Sequence of chain 1.N:
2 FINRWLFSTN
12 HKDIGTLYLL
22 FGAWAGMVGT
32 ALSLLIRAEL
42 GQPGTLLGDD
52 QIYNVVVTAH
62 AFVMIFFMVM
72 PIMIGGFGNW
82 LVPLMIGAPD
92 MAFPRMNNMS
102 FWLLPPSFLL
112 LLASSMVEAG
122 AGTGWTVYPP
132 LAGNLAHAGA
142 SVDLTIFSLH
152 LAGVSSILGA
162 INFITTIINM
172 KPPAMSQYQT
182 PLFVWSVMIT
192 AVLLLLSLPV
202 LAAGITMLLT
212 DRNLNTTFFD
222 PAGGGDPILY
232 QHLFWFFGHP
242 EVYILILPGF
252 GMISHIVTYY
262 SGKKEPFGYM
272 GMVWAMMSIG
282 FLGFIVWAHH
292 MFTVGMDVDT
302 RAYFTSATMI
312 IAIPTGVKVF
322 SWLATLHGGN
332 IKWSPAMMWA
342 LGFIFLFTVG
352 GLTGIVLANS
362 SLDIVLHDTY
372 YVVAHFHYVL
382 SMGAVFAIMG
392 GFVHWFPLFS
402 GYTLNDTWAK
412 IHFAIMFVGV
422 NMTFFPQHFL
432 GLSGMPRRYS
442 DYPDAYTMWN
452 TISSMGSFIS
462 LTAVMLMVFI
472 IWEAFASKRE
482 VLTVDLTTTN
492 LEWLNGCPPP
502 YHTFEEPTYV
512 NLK

This protein binds this small molecule.
Small molecule (SMILES): C[C@H](CCC(=O)O)[C@H]1CC[C@H]2[C@@H]3[C@H](O)C[C@@H]4C[C@H](O)CC[C@]4(C)[C@H]3C[C@H](O)[C@]12C

Binding-site contacts:
Ligand atom C8 contacts residue TRP275 of chain 1.N at 4.3 Å (hydrophobic).
Ligand atom C3 contacts residue THR66 of chain 1.O at 3.6 Å.
Ligand atom C6 contacts residue THR66 of chain 1.O at 4.1 Å.
Ligand atom O7 contacts residue EDO1 of chain 1.TB at 4.1 Å.
Ligand atom C6 contacts residue GLU62 of chain 1.O at 4.1 Å.
Ligand atom O7 contacts residue GLU62 of chain 1.O at 2.8 Å (salt-bridge).
Ligand atom O26 contacts residue MET271 of chain 1.N at 4.0 Å.
Ligand atom C15 contacts residue MET271 of chain 1.N at 3.8 Å (hydrophobic).
Ligand atom O3 contacts residue GLU62 of chain 1.O at 3.9 Å.
Ligand atom C23 contacts residue EDO1 of chain 1.TB at 4.5 Å.
Ligand atom C15 contacts residue TRP275 of chain 1.N at 3.8 Å (hydrophobic).
Ligand atom C17 contacts residue EDO1 of chain 1.TB at 4.2 Å.
Ligand atom C7 contacts residue TRP275 of chain 1.N at 4.0 Å (hydrophobic).
Ligand atom C6 contacts residue TRP275 of chain 1.N at 3.7 Å (hydrophobic).
Ligand atom C22 contacts residue MET271 of chain 1.N at 3.8 Å (hydrophobic).
Ligand atom C5 contacts residue THR66 of chain 1.O at 3.9 Å.
Ligand atom O25 contacts residue MET271 of chain 1.N at 3.5 Å.
Ligand atom C4 contacts residue GLU62 of chain 1.O at 3.9 Å.
Ligand atom C7 contacts residue GLU62 of chain 1.O at 3.6 Å.
Ligand atom O3 contacts residue GLN59 of chain 1.O at 3.5 Å (h-bond).
Ligand atom C15 contacts residue GLY272 of chain 1.N at 3.8 Å.
Ligand atom C4 contacts residue GLN59 of chain 1.O at 4.5 Å.
Ligand atom C4 contacts residue THR66 of chain 1.O at 3.9 Å.
Ligand atom C16 contacts residue EDO1 of chain 1.TB at 4.0 Å.
Ligand atom C3 contacts residue THR63 of chain 1.O at 4.2 Å.
Ligand atom O3 contacts residue THR63 of chain 1.O at 2.9 Å (h-bond).
Ligand atom C24 contacts residue MET271 of chain 1.N at 3.9 Å (hydrophobic).
Ligand atom C23 contacts residue MET271 of chain 1.N at 4.4 Å (hydrophobic).
Ligand atom C15 contacts residue EDO1 of chain 1.TB at 4.3 Å.
Ligand atom C16 contacts residue GLY272 of chain 1.N at 4.3 Å.
Ligand atom C19 contacts residue TRP275 of chain 1.N at 3.8 Å (hydrophobic).
Ligand atom O3 contacts residue THR66 of chain 1.O at 4.1 Å.
Ligand atom C18 contacts residue TRP275 of chain 1.N at 3.9 Å (hydrophobic).
Ligand atom C3 contacts residue GLN59 of chain 1.O at 4.5 Å.
Ligand atom C16 contacts residue MET271 of chain 1.N at 3.8 Å (hydrophobic).
Ligand atom C4 contacts residue THR63 of chain 1.O at 4.5 Å.
Ligand atom C3 contacts residue GLU62 of chain 1.O at 4.2 Å.

Sequence of chain 1.O:
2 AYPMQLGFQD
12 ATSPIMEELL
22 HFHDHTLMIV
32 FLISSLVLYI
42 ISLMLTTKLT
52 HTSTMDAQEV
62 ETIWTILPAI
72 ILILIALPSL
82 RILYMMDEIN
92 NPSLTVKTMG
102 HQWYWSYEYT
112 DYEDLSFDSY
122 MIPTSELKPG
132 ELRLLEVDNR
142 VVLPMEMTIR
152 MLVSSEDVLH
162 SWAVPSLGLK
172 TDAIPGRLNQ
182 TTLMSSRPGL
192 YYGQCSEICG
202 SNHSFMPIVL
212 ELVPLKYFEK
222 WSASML